Sequence of chain 46.A:
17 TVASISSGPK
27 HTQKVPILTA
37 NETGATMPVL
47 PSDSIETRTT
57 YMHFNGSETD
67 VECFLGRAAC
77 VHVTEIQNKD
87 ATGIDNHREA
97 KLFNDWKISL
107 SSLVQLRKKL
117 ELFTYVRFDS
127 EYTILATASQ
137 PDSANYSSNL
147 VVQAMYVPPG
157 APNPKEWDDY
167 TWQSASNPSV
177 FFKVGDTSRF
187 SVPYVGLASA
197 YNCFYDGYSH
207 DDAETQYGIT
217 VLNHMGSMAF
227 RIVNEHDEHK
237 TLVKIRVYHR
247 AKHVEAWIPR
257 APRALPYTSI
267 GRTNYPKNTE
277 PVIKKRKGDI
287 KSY

Sequence of chain 46.C:
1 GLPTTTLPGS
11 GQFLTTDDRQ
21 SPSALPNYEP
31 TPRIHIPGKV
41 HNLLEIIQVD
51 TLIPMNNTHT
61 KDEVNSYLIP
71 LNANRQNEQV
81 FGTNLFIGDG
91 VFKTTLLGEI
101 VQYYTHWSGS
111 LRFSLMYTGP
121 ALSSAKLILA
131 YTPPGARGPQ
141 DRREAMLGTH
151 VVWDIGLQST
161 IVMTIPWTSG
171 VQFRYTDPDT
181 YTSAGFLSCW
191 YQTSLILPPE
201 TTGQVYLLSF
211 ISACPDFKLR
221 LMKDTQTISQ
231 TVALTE

Binding-site contacts:
Ligand atom C4 contacts residue PHE186 of chain 46.A at 3.6 Å (hydrophobic).
Ligand atom C1B contacts residue MET221 of chain 46.A at 4.0 Å (hydrophobic).
Ligand atom C31 contacts residue ALA150 of chain 46.A at 3.5 Å (hydrophobic).
Ligand atom C6C contacts residue VAL191 of chain 46.A at 3.2 Å (hydrophobic).
Ligand atom C7C contacts residue TYR197 of chain 46.A at 3.8 Å (hydrophobic).
Ligand atom C5C contacts residue TYR128 of chain 46.A at 3.5 Å (hydrophobic).
Ligand atom C6C contacts residue MET221 of chain 46.A at 3.7 Å (hydrophobic).
Ligand atom O1 contacts residue PHE186 of chain 46.A at 3.5 Å.
Ligand atom N2 contacts residue PHE186 of chain 46.A at 3.7 Å.
Ligand atom O1 contacts residue VAL188 of chain 46.A at 3.8 Å.
Ligand atom C2B contacts residue MET221 of chain 46.A at 3.6 Å (hydrophobic).
Ligand atom C31 contacts residue VAL176 of chain 46.A at 3.3 Å (hydrophobic).
Ligand atom C3C contacts residue TYR128 of chain 46.A at 3.9 Å (hydrophobic).
Ligand atom N2 contacts residue PRO174 of chain 46.A at 3.9 Å.
Ligand atom C1C contacts residue TYR152 of chain 46.A at 4.0 Å (hydrophobic).
Ligand atom C5B contacts residue TYR197 of chain 46.A at 3.7 Å (hydrophobic).
Ligand atom C3 contacts residue PHE186 of chain 46.A at 3.8 Å (hydrophobic).
Ligand atom O1 contacts residue ALA24 of chain 46.C at 3.6 Å.
Ligand atom C3C contacts residue VAL188 of chain 46.A at 3.3 Å (hydrophobic).
Ligand atom C31 contacts residue SER175 of chain 46.A at 3.6 Å.
Ligand atom C4 contacts residue MET224 of chain 46.A at 3.8 Å (hydrophobic).
Ligand atom CM1 contacts residue SER107 of chain 46.A at 3.6 Å.
Ligand atom O1 contacts residue TYR152 of chain 46.A at 3.9 Å.
Ligand atom C4 contacts residue TYR152 of chain 46.A at 3.9 Å (hydrophobic).
Ligand atom C4C contacts residue ILE104 of chain 46.A at 3.7 Å (hydrophobic).
Ligand atom C4C contacts residue TYR152 of chain 46.A at 3.8 Å (hydrophobic).
Ligand atom C5C contacts residue ILE104 of chain 46.A at 3.5 Å (hydrophobic).
Ligand atom O1B contacts residue ILE104 of chain 46.A at 3.8 Å.
Ligand atom C31 contacts residue PRO174 of chain 46.A at 3.4 Å (hydrophobic).
Ligand atom C7C contacts residue TYR128 of chain 46.A at 3.6 Å (hydrophobic).
Ligand atom C5B contacts residue LEU106 of chain 46.A at 3.7 Å (hydrophobic).
Ligand atom C6B contacts residue TYR197 of chain 46.A at 3.6 Å (hydrophobic).
Ligand atom O1B contacts residue TYR128 of chain 46.A at 3.9 Å.
Ligand atom C5 contacts residue TYR152 of chain 46.A at 3.8 Å (hydrophobic).
Ligand atom N2 contacts residue ALA24 of chain 46.C at 3.4 Å.
Ligand atom O1B contacts residue MET221 of chain 46.A at 3.4 Å.
Ligand atom C3B contacts residue MET221 of chain 46.A at 4.0 Å (hydrophobic).
Ligand atom C3 contacts residue PRO174 of chain 46.A at 3.8 Å (hydrophobic).
Ligand atom C5 contacts residue PHE186 of chain 46.A at 3.5 Å (hydrophobic).
Ligand atom C2C contacts residue VAL188 of chain 46.A at 3.2 Å (hydrophobic).

The small molecule below binds the protein below.
Small molecule (SMILES): Cc1cc(CCCCCCCOc2ccc(C3=N[C@@H](C)CO3)cc2)on1